Sequence of chain 4.A:
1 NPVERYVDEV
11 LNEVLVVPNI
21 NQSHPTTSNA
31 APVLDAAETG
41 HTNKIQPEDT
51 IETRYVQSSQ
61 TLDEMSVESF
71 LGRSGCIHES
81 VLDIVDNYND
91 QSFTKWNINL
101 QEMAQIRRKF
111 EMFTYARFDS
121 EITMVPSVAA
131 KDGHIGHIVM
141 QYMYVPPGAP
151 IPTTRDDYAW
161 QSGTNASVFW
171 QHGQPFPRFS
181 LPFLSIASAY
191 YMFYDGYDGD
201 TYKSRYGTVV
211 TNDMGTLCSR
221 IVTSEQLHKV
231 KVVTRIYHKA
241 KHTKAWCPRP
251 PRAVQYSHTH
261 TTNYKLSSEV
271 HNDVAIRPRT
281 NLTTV

Binding-site contacts:
Ligand atom C1C contacts residue MET214 of chain 4.A at 3.5 Å (hydrophobic).
Ligand atom CM3 contacts residue ASN212 of chain 4.A at 3.5 Å.
Ligand atom F3 contacts residue TYR142 of chain 4.A at 2.8 Å.
Ligand atom N1A contacts residue TYR144 of chain 4.A at 3.1 Å.
Ligand atom F3 contacts residue SER167 of chain 4.A at 3.8 Å.
Ligand atom CM4 contacts residue PHE179 of chain 4.A at 3.8 Å (hydrophobic).
Ligand atom C1B contacts residue ILE98 of chain 4.A at 3.6 Å (hydrophobic).
Ligand atom F3 contacts residue ALA166 of chain 4.A at 2.8 Å.
Ligand atom F2 contacts residue VAL168 of chain 4.A at 2.6 Å.
Ligand atom C5B contacts residue LEU181 of chain 4.A at 3.4 Å (hydrophobic).
Ligand atom C2A contacts residue TYR144 of chain 4.A at 3.5 Å (hydrophobic).
Ligand atom O1 contacts residue MET214 of chain 4.A at 3.5 Å (h-bond).
Ligand atom F1 contacts residue PHE179 of chain 4.A at 3.8 Å.
Ligand atom F3 contacts residue MET143 of chain 4.A at 3.3 Å.
Ligand atom C3A contacts residue TYR144 of chain 4.A at 3.4 Å (hydrophobic).
Ligand atom N3A contacts residue TYR144 of chain 4.A at 3.7 Å.
Ligand atom C6B contacts residue LEU181 of chain 4.A at 3.4 Å (hydrophobic).
Ligand atom CM6 contacts residue MET214 of chain 4.A at 3.5 Å (hydrophobic).
Ligand atom CM4 contacts residue TYR142 of chain 4.A at 3.5 Å (hydrophobic).
Ligand atom F1 contacts residue LEU217 of chain 4.A at 3.4 Å.
Ligand atom CM2 contacts residue ILE122 of chain 4.A at 3.5 Å (hydrophobic).
Ligand atom C5 contacts residue MET214 of chain 4.A at 3.5 Å (hydrophobic).
Ligand atom CM6 contacts residue LEU184 of chain 4.A at 3.0 Å (hydrophobic).
Ligand atom F2 contacts residue PHE179 of chain 4.A at 3.3 Å.
Ligand atom C1B contacts residue LEU181 of chain 4.A at 3.7 Å (hydrophobic).
Ligand atom C2A contacts residue PHE179 of chain 4.A at 3.6 Å (hydrophobic).
Ligand atom C4 contacts residue TYR190 of chain 4.A at 3.4 Å (hydrophobic).
Ligand atom N3A contacts residue PHE179 of chain 4.A at 3.2 Å.
Ligand atom CM6 contacts residue TYR144 of chain 4.A at 3.3 Å (hydrophobic).
Ligand atom F2 contacts residue TYR142 of chain 4.A at 3.6 Å.
Ligand atom CM3 contacts residue TYR190 of chain 4.A at 3.5 Å (hydrophobic).
Ligand atom C4B contacts residue LEU181 of chain 4.A at 3.5 Å (hydrophobic).
Ligand atom C5B contacts residue TYR144 of chain 4.A at 3.5 Å (hydrophobic).
Ligand atom F1 contacts residue TYR142 of chain 4.A at 3.6 Å.
Ligand atom O1B contacts residue ILE98 of chain 4.A at 3.0 Å.
Ligand atom N1A contacts residue LEU181 of chain 4.A at 3.7 Å.
Ligand atom N1A contacts residue PHE179 of chain 4.A at 3.7 Å.
Ligand atom O1A contacts residue TYR144 of chain 4.A at 3.1 Å.
Ligand atom F3 contacts residue TYR144 of chain 4.A at 2.9 Å.
Ligand atom C3A contacts residue PHE179 of chain 4.A at 3.4 Å (hydrophobic).

The protein below binds the small molecule below.
Small molecule (SMILES): Cc1cc(CCCOc2c(C)cc(-c3noc(C(F)(F)F)n3)cc2C)on1

Sequence of chain 4.C:
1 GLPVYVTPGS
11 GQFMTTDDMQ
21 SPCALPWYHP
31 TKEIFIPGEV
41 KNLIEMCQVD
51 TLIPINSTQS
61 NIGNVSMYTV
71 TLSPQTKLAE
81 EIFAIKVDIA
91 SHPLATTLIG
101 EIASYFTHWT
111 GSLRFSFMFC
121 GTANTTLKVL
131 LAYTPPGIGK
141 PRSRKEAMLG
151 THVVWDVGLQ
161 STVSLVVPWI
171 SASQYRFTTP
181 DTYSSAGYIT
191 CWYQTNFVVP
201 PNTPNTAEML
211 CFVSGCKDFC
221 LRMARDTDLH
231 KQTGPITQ